Sequence of chain 1.B:
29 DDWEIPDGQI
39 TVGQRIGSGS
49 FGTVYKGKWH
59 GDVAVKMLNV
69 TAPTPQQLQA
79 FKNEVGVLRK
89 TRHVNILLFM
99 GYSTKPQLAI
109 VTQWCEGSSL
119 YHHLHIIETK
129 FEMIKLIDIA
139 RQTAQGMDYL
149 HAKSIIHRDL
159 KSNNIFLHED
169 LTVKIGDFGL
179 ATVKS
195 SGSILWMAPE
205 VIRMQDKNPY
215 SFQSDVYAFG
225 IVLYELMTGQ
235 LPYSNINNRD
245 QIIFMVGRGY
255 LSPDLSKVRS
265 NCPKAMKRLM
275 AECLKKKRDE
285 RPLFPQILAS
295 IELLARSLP

Binding-site contacts:
Ligand atom CAJ contacts residue TRP112 of chain 1.B at 3.2 Å (hydrophobic).
Ligand atom CAP contacts residue ASN161 of chain 1.B at 3.9 Å.
Ligand atom CAB contacts residue PHE164 of chain 1.B at 3.9 Å (hydrophobic).
Ligand atom CAI contacts residue GLN111 of chain 1.B at 3.4 Å.
Ligand atom CAP contacts residue SER117 of chain 1.B at 2.4 Å.
Ligand atom CAR contacts residue ILE44 of chain 1.B at 3.6 Å (hydrophobic).
Ligand atom CAA contacts residue HIS120 of chain 1.B at 3.6 Å.
Ligand atom NAV contacts residue TRP112 of chain 1.B at 3.7 Å.
Ligand atom CAM contacts residue ILE44 of chain 1.B at 4.1 Å (hydrophobic).
Ligand atom CAP contacts residue PHE164 of chain 1.B at 3.5 Å (hydrophobic).
Ligand atom CAK contacts residue SER116 of chain 1.B at 3.1 Å.
Ligand atom CAO contacts residue PHE164 of chain 1.B at 3.5 Å (hydrophobic).
Ligand atom CAH contacts residue ALA62 of chain 1.B at 3.2 Å (hydrophobic).
Ligand atom CAE contacts residue PHE164 of chain 1.B at 4.0 Å (hydrophobic).
Ligand atom CAJ contacts residue CYS113 of chain 1.B at 3.0 Å (hydrophobic).
Ligand atom CAQ contacts residue ILE44 of chain 1.B at 3.0 Å (hydrophobic).
Ligand atom CAC contacts residue PHE164 of chain 1.B at 3.5 Å (hydrophobic).
Ligand atom CAQ contacts residue GLY45 of chain 1.B at 4.2 Å.
Ligand atom CAK contacts residue HIS120 of chain 1.B at 3.4 Å.
Ligand atom CAA contacts residue SER116 of chain 1.B at 3.1 Å.
Ligand atom CAF contacts residue ILE44 of chain 1.B at 3.7 Å (hydrophobic).
Ligand atom CAI contacts residue TRP112 of chain 1.B at 3.7 Å (hydrophobic).
Ligand atom CAJ contacts residue ALA62 of chain 1.B at 4.1 Å (hydrophobic).
Ligand atom CAN contacts residue SER117 of chain 1.B at 3.8 Å.
Ligand atom CAA contacts residue SER117 of chain 1.B at 2.0 Å.
Ligand atom CAN contacts residue SER116 of chain 1.B at 3.8 Å.
Ligand atom CAS contacts residue GLY45 of chain 1.B at 4.1 Å.
Ligand atom CLAY contacts residue VAL52 of chain 1.B at 4.0 Å.
Ligand atom CAD contacts residue PHE164 of chain 1.B at 3.7 Å (hydrophobic).
Ligand atom CAJ contacts residue GLN111 of chain 1.B at 4.2 Å.
Ligand atom NAT contacts residue PHE164 of chain 1.B at 2.9 Å.
Ligand atom CAM contacts residue PHE164 of chain 1.B at 3.8 Å (hydrophobic).
Ligand atom CAO contacts residue SER117 of chain 1.B at 3.8 Å.
Ligand atom CAK contacts residue SER117 of chain 1.B at 2.6 Å.
Ligand atom CAR contacts residue GLY45 of chain 1.B at 3.6 Å.
Ligand atom CAI contacts residue ALA62 of chain 1.B at 3.0 Å (hydrophobic).
Ligand atom NAV contacts residue CYS113 of chain 1.B at 3.7 Å.
Ligand atom CAC contacts residue ILE44 of chain 1.B at 4.1 Å (hydrophobic).
Ligand atom CAI contacts residue CYS113 of chain 1.B at 3.7 Å (hydrophobic).
Ligand atom CAP contacts residue SER116 of chain 1.B at 3.9 Å.

The protein below binds the small molecule below.
Small molecule (SMILES): Oc1c([C@@H](Nc2ccccn2)c2ccco2)cc(Cl)c2cccnc12